Sequence of chain 1.G:
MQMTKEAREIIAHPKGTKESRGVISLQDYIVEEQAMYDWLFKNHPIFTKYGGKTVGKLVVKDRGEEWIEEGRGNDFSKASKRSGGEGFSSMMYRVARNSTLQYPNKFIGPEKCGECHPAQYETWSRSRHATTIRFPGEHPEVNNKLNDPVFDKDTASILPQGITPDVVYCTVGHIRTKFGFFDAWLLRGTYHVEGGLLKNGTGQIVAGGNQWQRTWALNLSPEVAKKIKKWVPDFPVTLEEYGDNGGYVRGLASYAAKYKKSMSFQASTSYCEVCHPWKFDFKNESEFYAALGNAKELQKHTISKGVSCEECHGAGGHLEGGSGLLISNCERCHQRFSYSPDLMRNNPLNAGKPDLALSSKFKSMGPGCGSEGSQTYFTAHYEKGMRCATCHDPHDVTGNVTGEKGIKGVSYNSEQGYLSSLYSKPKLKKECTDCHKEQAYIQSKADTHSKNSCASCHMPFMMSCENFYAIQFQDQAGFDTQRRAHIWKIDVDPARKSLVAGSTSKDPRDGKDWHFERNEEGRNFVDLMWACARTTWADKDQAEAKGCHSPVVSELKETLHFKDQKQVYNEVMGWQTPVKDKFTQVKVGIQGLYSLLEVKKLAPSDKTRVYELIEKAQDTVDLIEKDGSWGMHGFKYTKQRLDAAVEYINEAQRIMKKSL

Binding-site contacts:
Ligand atom O5 contacts residue ARG551 of chain 1.G at 4.2 Å.
Ligand atom C4 contacts residue TYR511 of chain 1.G at 4.3 Å (hydrophobic).
Ligand atom C4 contacts residue ASP552 of chain 1.G at 4.1 Å.
Ligand atom O5 contacts residue TYR511 of chain 1.G at 4.3 Å.
Ligand atom C3 contacts residue TYR511 of chain 1.G at 3.9 Å (hydrophobic).
Ligand atom C2 contacts residue SER406 of chain 1.G at 3.2 Å.
Ligand atom C2 contacts residue ASP552 of chain 1.G at 4.1 Å.
Ligand atom O5 contacts residue SER406 of chain 1.G at 3.8 Å.
Ligand atom C1 contacts residue GLY553 of chain 1.G at 4.2 Å.
Ligand atom C3 contacts residue SER406 of chain 1.G at 4.4 Å.
Ligand atom O6 contacts residue LYS300 of chain 1.G at 2.8 Å (salt-bridge).
Ligand atom O5 contacts residue ASP552 of chain 1.G at 3.1 Å (salt-bridge).
Ligand atom C4 contacts residue LYS300 of chain 1.G at 3.9 Å.
Ligand atom O6 contacts residue TYR511 of chain 1.G at 4.3 Å.
Ligand atom C1 contacts residue ASP552 of chain 1.G at 4.0 Å.
Ligand atom O5 contacts residue GLY553 of chain 1.G at 3.9 Å.
Ligand atom C3 contacts residue LYS300 of chain 1.G at 3.6 Å.
Ligand atom C1 contacts residue SER406 of chain 1.G at 3.2 Å.
Ligand atom C2 contacts residue TYR511 of chain 1.G at 3.9 Å (hydrophobic).

A small-molecule ligand and the protein it binds are described below.
Small molecule (SMILES): C[C@@H](O)[C@@H](C)O